Sequence of chain 1.B:
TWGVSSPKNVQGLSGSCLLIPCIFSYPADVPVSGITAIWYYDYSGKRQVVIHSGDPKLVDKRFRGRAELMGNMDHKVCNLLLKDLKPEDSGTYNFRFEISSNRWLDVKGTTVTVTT

Binding-site contacts:
Ligand atom C6 contacts residue ARG105 of chain 1.B at 3.6 Å.
Ligand atom O7 contacts residue TRP106 of chain 1.B at 4.2 Å.
Ligand atom O1B contacts residue ARG105 of chain 1.B at 4.2 Å.
Ligand atom O1A contacts residue ARG97 of chain 1.B at 2.9 Å (salt-bridge).
Ligand atom O1B contacts residue TRP106 of chain 1.B at 4.3 Å.
Ligand atom C6 contacts residue TYR44 of chain 1.B at 3.3 Å (hydrophobic).
Ligand atom C4 contacts residue SER103 of chain 1.B at 3.5 Å.
Ligand atom O9 contacts residue TRP106 of chain 1.B at 4.4 Å.
Ligand atom O6 contacts residue LEU107 of chain 1.B at 3.8 Å.
Ligand atom C7 contacts residue TRP106 of chain 1.B at 3.7 Å (hydrophobic).
Ligand atom O8 contacts residue ARG105 of chain 1.B at 4.3 Å.
Ligand atom O8 contacts residue LEU107 of chain 1.B at 2.8 Å (h-bond).
Ligand atom C11 contacts residue TRP106 of chain 1.B at 4.2 Å (hydrophobic).
Ligand atom C10 contacts residue SER103 of chain 1.B at 4.2 Å.
Ligand atom C1 contacts residue ARG105 of chain 1.B at 4.0 Å.
Ligand atom O9 contacts residue LEU107 of chain 1.B at 2.8 Å (h-bond).
Ligand atom C8 contacts residue TRP106 of chain 1.B at 4.2 Å (hydrophobic).
Ligand atom C8 contacts residue LEU107 of chain 1.B at 4.1 Å (hydrophobic).
Ligand atom O8 contacts residue TRP106 of chain 1.B at 3.5 Å.
Ligand atom C7 contacts residue ARG105 of chain 1.B at 4.2 Å.
Ligand atom C11 contacts residue TRP2 of chain 1.B at 3.3 Å (hydrophobic).
Ligand atom C5 contacts residue SER103 of chain 1.B at 4.3 Å.
Ligand atom C9 contacts residue TRP106 of chain 1.B at 3.8 Å (hydrophobic).
Ligand atom N5 contacts residue SER103 of chain 1.B at 3.9 Å.
Ligand atom C5 contacts residue ARG105 of chain 1.B at 3.6 Å.
Ligand atom C10 contacts residue ARG105 of chain 1.B at 3.9 Å.
Ligand atom C1 contacts residue ARG97 of chain 1.B at 3.6 Å.
Ligand atom C9 contacts residue LEU107 of chain 1.B at 3.6 Å (hydrophobic).
Ligand atom O9 contacts residue VAL109 of chain 1.B at 3.8 Å.
Ligand atom O1B contacts residue ARG97 of chain 1.B at 2.9 Å (salt-bridge).
Ligand atom N5 contacts residue TRP106 of chain 1.B at 4.3 Å.
Ligand atom O1A contacts residue ARG105 of chain 1.B at 3.2 Å.
Ligand atom C11 contacts residue ARG105 of chain 1.B at 4.1 Å.
Ligand atom O6 contacts residue TYR44 of chain 1.B at 2.6 Å (h-bond).
Ligand atom O4 contacts residue SER103 of chain 1.B at 2.7 Å (h-bond).
Ligand atom O8 contacts residue ARG97 of chain 1.B at 4.3 Å.
Ligand atom O1B contacts residue LEU107 of chain 1.B at 4.2 Å.
Ligand atom N5 contacts residue ARG105 of chain 1.B at 2.9 Å (salt-bridge).
Ligand atom C4 contacts residue ARG105 of chain 1.B at 3.7 Å.
Ligand atom C6 contacts residue LEU107 of chain 1.B at 4.4 Å (hydrophobic).

This protein binds this small molecule.
Small molecule (SMILES): CC(=O)N[C@H]1[C@H]([C@H](O)[C@H](O)CO)O[C@@](O[C@H]2[C@@H](O)[C@@H](CO)O[C@@H](O[C@H]3[C@H](O)[C@@H](O)[C@H](O)O[C@@H]3CO)[C@@H]2O)(C(=O)O)C[C@@H]1O